A protein and the small-molecule ligand that binds it are described below.
Small molecule (SMILES): Cc1cc(N)nc2cc(-c3ccc(OCc4cccnc4)c(CN)c3)ccc12

Binding-site contacts:
Ligand atom C25 contacts residue HEM1 of chain 1.C at 3.6 Å.
Ligand atom C04 contacts residue HEM1 of chain 1.C at 3.6 Å.
Ligand atom N02 contacts residue PRO269 of chain 1.A at 3.7 Å.
Ligand atom O29 contacts residue TYR410 of chain 1.A at 3.8 Å.
Ligand atom C02 contacts residue GLU296 of chain 1.A at 3.5 Å.
Ligand atom C35 contacts residue MET40 of chain 1.A at 3.5 Å (hydrophobic).
Ligand atom C22 contacts residue HEM1 of chain 1.C at 3.6 Å.
Ligand atom C27 contacts residue HEM1 of chain 1.C at 3.1 Å.
Ligand atom N02 contacts residue TRP291 of chain 1.A at 2.9 Å (h-bond).
Ligand atom C02 contacts residue HEM1 of chain 1.C at 3.5 Å.
Ligand atom O29 contacts residue TRP382 of chain 1.A at 3.6 Å.
Ligand atom C35 contacts residue LEU41 of chain 1.A at 3.6 Å (hydrophobic).
Ligand atom N02 contacts residue HEM1 of chain 1.C at 3.5 Å.
Ligand atom C09 contacts residue GLU296 of chain 1.A at 3.5 Å.
Ligand atom C26 contacts residue HEM1 of chain 1.C at 3.5 Å.
Ligand atom C06 contacts residue PHE288 of chain 1.A at 3.8 Å (hydrophobic).
Ligand atom N28 contacts residue HEM1 of chain 1.C at 2.6 Å (h-bond).
Ligand atom C05 contacts residue HEM1 of chain 1.C at 3.7 Å.
Ligand atom C06 contacts residue VAL271 of chain 1.A at 3.4 Å (hydrophobic).
Ligand atom N28 contacts residue H4B1 of chain 1.D at 2.5 Å (h-bond).
Ligand atom C09 contacts residue HEM1 of chain 1.C at 3.6 Å.
Ligand atom C11 contacts residue HEM1 of chain 1.C at 3.2 Å.
Ligand atom C07 contacts residue VAL271 of chain 1.A at 3.2 Å (hydrophobic).
Ligand atom C36 contacts residue TRP10 of chain 1.B at 3.7 Å (hydrophobic).
Ligand atom C23 contacts residue TYR410 of chain 1.A at 3.3 Å (hydrophobic).
Ligand atom C34 contacts residue TYR410 of chain 1.A at 3.6 Å (hydrophobic).
Ligand atom N02 contacts residue GLU296 of chain 1.A at 2.8 Å (salt-bridge).
Ligand atom N01 contacts residue HEM1 of chain 1.C at 3.7 Å.
Ligand atom C24 contacts residue TRP382 of chain 1.A at 3.8 Å (hydrophobic).
Ligand atom C10 contacts residue HEM1 of chain 1.C at 3.6 Å.
Ligand atom C07 contacts residue HEM1 of chain 1.C at 3.6 Å.
Ligand atom N02 contacts residue TYR292 of chain 1.A at 3.6 Å.
Ligand atom C11 contacts residue PHE288 of chain 1.A at 3.7 Å (hydrophobic).
Ligand atom C06 contacts residue HEM1 of chain 1.C at 3.5 Å.
Ligand atom C08 contacts residue HEM1 of chain 1.C at 3.6 Å.
Ligand atom N01 contacts residue GLU296 of chain 1.A at 2.6 Å (salt-bridge).
Ligand atom C21 contacts residue HEM1 of chain 1.C at 3.8 Å.
Ligand atom C03 contacts residue HEM1 of chain 1.C at 3.2 Å.
Ligand atom C23 contacts residue HEM1 of chain 1.C at 3.6 Å.
Ligand atom C10 contacts residue GLU296 of chain 1.A at 3.4 Å.

Sequence of chain 1.B:
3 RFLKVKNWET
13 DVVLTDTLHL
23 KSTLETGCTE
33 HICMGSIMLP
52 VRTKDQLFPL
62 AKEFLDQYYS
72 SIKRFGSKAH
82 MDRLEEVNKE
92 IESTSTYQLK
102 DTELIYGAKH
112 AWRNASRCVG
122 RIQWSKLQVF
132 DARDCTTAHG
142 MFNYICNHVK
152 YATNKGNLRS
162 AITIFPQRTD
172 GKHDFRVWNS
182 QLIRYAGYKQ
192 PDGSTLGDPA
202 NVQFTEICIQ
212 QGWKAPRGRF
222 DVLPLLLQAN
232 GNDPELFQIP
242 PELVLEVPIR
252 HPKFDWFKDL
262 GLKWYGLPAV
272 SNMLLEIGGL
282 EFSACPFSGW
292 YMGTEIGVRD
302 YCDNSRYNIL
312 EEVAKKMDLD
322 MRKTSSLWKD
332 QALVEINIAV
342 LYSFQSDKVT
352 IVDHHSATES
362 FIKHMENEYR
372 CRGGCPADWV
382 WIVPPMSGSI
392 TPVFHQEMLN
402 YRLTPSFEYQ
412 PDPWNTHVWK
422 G

Sequence of chain 1.A:
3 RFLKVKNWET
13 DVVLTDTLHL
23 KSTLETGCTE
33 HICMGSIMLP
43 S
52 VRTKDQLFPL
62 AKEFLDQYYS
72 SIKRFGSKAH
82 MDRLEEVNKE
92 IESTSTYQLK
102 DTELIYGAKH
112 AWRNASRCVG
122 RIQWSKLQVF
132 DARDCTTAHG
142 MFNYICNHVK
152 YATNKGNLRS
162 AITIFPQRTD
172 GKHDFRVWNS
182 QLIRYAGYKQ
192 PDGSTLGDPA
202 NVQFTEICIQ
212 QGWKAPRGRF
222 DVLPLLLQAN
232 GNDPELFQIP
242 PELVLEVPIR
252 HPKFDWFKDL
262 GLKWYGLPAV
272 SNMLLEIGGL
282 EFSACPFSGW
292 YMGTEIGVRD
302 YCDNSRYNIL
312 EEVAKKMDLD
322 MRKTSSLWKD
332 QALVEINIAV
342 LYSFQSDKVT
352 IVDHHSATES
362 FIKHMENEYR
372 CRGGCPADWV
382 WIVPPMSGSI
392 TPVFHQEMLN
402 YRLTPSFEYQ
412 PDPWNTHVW